A protein and the small-molecule ligand that binds it are described below.
Small molecule (SMILES): NC(=O)CC[C@H](N)C(=O)O

Sequence of chain 3.A:
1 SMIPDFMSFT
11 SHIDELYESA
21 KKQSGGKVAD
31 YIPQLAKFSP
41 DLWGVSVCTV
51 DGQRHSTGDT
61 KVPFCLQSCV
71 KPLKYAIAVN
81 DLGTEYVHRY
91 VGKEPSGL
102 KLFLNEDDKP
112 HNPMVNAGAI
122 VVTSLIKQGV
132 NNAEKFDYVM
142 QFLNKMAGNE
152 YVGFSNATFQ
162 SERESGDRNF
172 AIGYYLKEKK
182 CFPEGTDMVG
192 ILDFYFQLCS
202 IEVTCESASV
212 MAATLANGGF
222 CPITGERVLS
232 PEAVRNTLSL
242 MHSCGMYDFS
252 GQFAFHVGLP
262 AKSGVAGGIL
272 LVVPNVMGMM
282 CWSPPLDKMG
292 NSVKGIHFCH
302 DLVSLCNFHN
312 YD

Binding-site contacts:
Ligand atom NE2 contacts residue GLY265 of chain 3.A at 3.6 Å.
Ligand atom O contacts residue TYR196 of chain 3.A at 4.3 Å.
Ligand atom CA contacts residue TYR31 of chain 3.A at 3.4 Å (hydrophobic).
Ligand atom OE1 contacts residue VAL266 of chain 3.A at 3.8 Å.
Ligand atom C contacts residue GLU163 of chain 3.A at 4.4 Å.
Ligand atom N contacts residue TYR31 of chain 3.A at 3.5 Å (h-bond).
Ligand atom CD contacts residue SER68 of chain 3.A at 2.8 Å.
Ligand atom NE2 contacts residue GLN67 of chain 3.A at 3.3 Å.
Ligand atom NE2 contacts residue VAL266 of chain 3.A at 3.0 Å (h-bond).
Ligand atom N contacts residue GLU163 of chain 3.A at 2.9 Å (salt-bridge).
Ligand atom C contacts residue ASN117 of chain 3.A at 3.6 Å.
Ligand atom OXT contacts residue LYS71 of chain 3.A at 4.4 Å.
Ligand atom CG contacts residue SER68 of chain 3.A at 3.2 Å.
Ligand atom OXT contacts residue CYS200 of chain 3.A at 4.0 Å.
Ligand atom CD contacts residue GLN67 of chain 3.A at 4.2 Å.
Ligand atom N contacts residue CYS200 of chain 3.A at 4.0 Å.
Ligand atom N contacts residue GLN67 of chain 3.A at 2.9 Å (h-bond).
Ligand atom C contacts residue TYR196 of chain 3.A at 3.8 Å (hydrophobic).
Ligand atom CD contacts residue TYR248 of chain 3.A at 3.4 Å (hydrophobic).
Ligand atom CG contacts residue LYS71 of chain 3.A at 4.5 Å.
Ligand atom CA contacts residue GLU163 of chain 3.A at 3.6 Å.
Ligand atom CD contacts residue VAL266 of chain 3.A at 3.8 Å (hydrophobic).
Ligand atom NE2 contacts residue SER68 of chain 3.A at 2.8 Å (h-bond).
Ligand atom CG contacts residue VAL266 of chain 3.A at 4.2 Å (hydrophobic).
Ligand atom CB contacts residue GLN67 of chain 3.A at 4.0 Å.
Ligand atom OXT contacts residue TYR196 of chain 3.A at 2.7 Å (h-bond).
Ligand atom OE1 contacts residue TYR248 of chain 3.A at 2.8 Å (h-bond).
Ligand atom O contacts residue ASN117 of chain 3.A at 2.9 Å (h-bond).
Ligand atom C contacts residue ASN170 of chain 3.A at 3.6 Å.
Ligand atom CG contacts residue GLN67 of chain 3.A at 3.8 Å.
Ligand atom OE1 contacts residue SER68 of chain 3.A at 3.2 Å (h-bond).
Ligand atom OXT contacts residue ASN117 of chain 3.A at 3.7 Å.
Ligand atom O contacts residue ASN170 of chain 3.A at 3.3 Å (h-bond).
Ligand atom CB contacts residue TYR31 of chain 3.A at 3.5 Å (hydrophobic).
Ligand atom CB contacts residue VAL266 of chain 3.A at 4.0 Å (hydrophobic).
Ligand atom CA contacts residue GLN67 of chain 3.A at 4.0 Å.
Ligand atom NE2 contacts residue TYR248 of chain 3.A at 3.2 Å (h-bond).
Ligand atom OXT contacts residue ASN170 of chain 3.A at 3.6 Å (h-bond).